The small molecule below binds the protein below.
Small molecule (SMILES): CC(=O)N[C@H]1[C@H](O[C@H]2[C@H](O)[C@@H](NC(C)=O)CO[C@@H]2CO)O[C@H](CO)[C@@H](O)[C@@H]1O

Sequence of chain 1.G:
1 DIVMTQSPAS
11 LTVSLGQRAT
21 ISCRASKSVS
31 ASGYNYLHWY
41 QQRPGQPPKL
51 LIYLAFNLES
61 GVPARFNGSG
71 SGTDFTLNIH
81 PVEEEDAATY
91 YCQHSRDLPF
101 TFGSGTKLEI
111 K

Sequence of chain 1.C:
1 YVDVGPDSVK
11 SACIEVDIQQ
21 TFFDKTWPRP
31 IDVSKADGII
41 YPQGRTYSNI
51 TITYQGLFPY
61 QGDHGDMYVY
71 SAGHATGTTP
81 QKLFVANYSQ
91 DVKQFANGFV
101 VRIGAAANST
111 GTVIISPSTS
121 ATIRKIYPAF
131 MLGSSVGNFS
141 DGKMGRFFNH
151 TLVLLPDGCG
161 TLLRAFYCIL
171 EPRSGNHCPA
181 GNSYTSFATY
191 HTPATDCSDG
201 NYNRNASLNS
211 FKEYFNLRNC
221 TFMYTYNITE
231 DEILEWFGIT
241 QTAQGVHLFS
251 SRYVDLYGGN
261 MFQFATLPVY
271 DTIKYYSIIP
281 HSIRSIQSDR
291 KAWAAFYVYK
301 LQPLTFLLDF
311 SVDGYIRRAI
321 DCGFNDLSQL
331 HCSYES

Binding-site contacts:
Ligand atom C2 contacts residue SER32 of chain 1.G at 4.1 Å.
Ligand atom C2 contacts residue ASN219 of chain 1.C at 2.5 Å.
Ligand atom C2 contacts residue PHE56 of chain 1.G at 4.5 Å (hydrophobic).
Ligand atom C6 contacts residue TYR1 of chain 1.C at 3.6 Å (hydrophobic).
Ligand atom C3 contacts residue GLY33 of chain 1.G at 3.7 Å.
Ligand atom C7 contacts residue SER32 of chain 1.G at 3.6 Å.
Ligand atom C8 contacts residue PHE56 of chain 1.G at 3.3 Å (hydrophobic).
Ligand atom C1 contacts residue TYR34 of chain 1.G at 3.7 Å (hydrophobic).
Ligand atom C2 contacts residue TYR1 of chain 1.C at 4.5 Å (hydrophobic).
Ligand atom C8 contacts residue TYR34 of chain 1.G at 4.3 Å (hydrophobic).
Ligand atom C7 contacts residue ASN219 of chain 1.C at 3.6 Å.
Ligand atom C4 contacts residue ASN219 of chain 1.C at 4.3 Å.
Ligand atom O5 contacts residue TYR34 of chain 1.G at 3.5 Å (h-bond).
Ligand atom O7 contacts residue ILE169 of chain 1.C at 3.8 Å.
Ligand atom C5 contacts residue TYR34 of chain 1.G at 3.9 Å (hydrophobic).
Ligand atom N2 contacts residue SER32 of chain 1.G at 3.0 Å (h-bond).
Ligand atom N2 contacts residue GLY33 of chain 1.G at 3.8 Å.
Ligand atom C1 contacts residue TYR1 of chain 1.C at 3.9 Å (hydrophobic).
Ligand atom C8 contacts residue SER32 of chain 1.G at 3.1 Å.
Ligand atom O5 contacts residue ASN219 of chain 1.C at 2.3 Å (h-bond).
Ligand atom N2 contacts residue ASN219 of chain 1.C at 3.0 Å (h-bond).
Ligand atom C1 contacts residue ASN219 of chain 1.C at 1.4 Å.
Ligand atom O5 contacts residue TYR1 of chain 1.C at 3.1 Å.
Ligand atom O7 contacts residue ASN219 of chain 1.C at 3.7 Å.
Ligand atom C8 contacts residue ILE169 of chain 1.C at 3.6 Å (hydrophobic).
Ligand atom C3 contacts residue ASN219 of chain 1.C at 3.8 Å.
Ligand atom O6 contacts residue TYR1 of chain 1.C at 3.8 Å.
Ligand atom N2 contacts residue ILE169 of chain 1.C at 4.2 Å.
Ligand atom C7 contacts residue PHE56 of chain 1.G at 4.1 Å (hydrophobic).
Ligand atom C7 contacts residue GLY33 of chain 1.G at 4.5 Å.
Ligand atom O3 contacts residue PHE56 of chain 1.G at 3.9 Å.
Ligand atom O3 contacts residue GLY33 of chain 1.G at 3.8 Å.
Ligand atom C1 contacts residue SER32 of chain 1.G at 4.4 Å.
Ligand atom C5 contacts residue TYR1 of chain 1.C at 4.0 Å (hydrophobic).
Ligand atom C7 contacts residue ILE169 of chain 1.C at 3.6 Å (hydrophobic).
Ligand atom C5 contacts residue ASN219 of chain 1.C at 3.7 Å.
Ligand atom O4 contacts residue GLY33 of chain 1.G at 4.1 Å.
Ligand atom C8 contacts residue GLY33 of chain 1.G at 4.0 Å.
Ligand atom O7 contacts residue ASN57 of chain 1.G at 4.2 Å.